This small molecule binds to this protein.
Small molecule (SMILES): O=C([O-])C(=O)[O-]

Sequence of chain 1.H:
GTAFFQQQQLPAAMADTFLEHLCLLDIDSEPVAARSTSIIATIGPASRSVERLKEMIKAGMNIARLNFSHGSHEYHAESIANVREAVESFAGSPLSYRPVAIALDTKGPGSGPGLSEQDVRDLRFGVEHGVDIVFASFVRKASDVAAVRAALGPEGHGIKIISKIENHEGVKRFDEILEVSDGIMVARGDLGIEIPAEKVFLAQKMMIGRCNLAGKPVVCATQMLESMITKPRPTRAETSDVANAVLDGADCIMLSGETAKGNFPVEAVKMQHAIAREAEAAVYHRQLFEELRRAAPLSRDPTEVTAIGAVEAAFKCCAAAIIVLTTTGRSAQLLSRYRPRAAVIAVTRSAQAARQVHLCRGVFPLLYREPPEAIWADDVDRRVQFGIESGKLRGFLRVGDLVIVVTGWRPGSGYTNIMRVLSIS

Binding-site contacts:
Ligand atom O4 contacts residue ALA209 of chain 1.H at 3.9 Å.
Ligand atom O1 contacts residue LYS186 of chain 1.H at 3.6 Å (salt-bridge).
Ligand atom O1 contacts residue MET207 of chain 1.H at 4.1 Å.
Ligand atom C2 contacts residue ALA209 of chain 1.H at 3.5 Å (hydrophobic).
Ligand atom O3 contacts residue ALA209 of chain 1.H at 4.2 Å.
Ligand atom O1 contacts residue MG1 of chain 1.QA at 4.2 Å.
Ligand atom O2 contacts residue GLY211 of chain 1.H at 2.9 Å (h-bond).
Ligand atom O4 contacts residue GLY211 of chain 1.H at 3.8 Å.
Ligand atom O4 contacts residue ASP212 of chain 1.H at 2.8 Å (salt-bridge).
Ligand atom O1 contacts residue MET276 of chain 1.H at 4.2 Å.
Ligand atom O4 contacts residue GLU188 of chain 1.H at 3.0 Å (salt-bridge).
Ligand atom C1 contacts residue GLU188 of chain 1.H at 3.7 Å.
Ligand atom O1 contacts residue ARG87 of chain 1.H at 4.2 Å.
Ligand atom O3 contacts residue MG1 of chain 1.QA at 2.1 Å.
Ligand atom C2 contacts residue MG1 of chain 1.QA at 2.9 Å.
Ligand atom C1 contacts residue MG1 of chain 1.QA at 2.9 Å.
Ligand atom O3 contacts residue ASP212 of chain 1.H at 4.0 Å.
Ligand atom O2 contacts residue ARG210 of chain 1.H at 3.6 Å (salt-bridge).
Ligand atom C2 contacts residue ASP212 of chain 1.H at 3.8 Å.
Ligand atom O1 contacts residue ALA209 of chain 1.H at 4.0 Å.
Ligand atom O3 contacts residue GLU188 of chain 1.H at 3.1 Å (salt-bridge).
Ligand atom O1 contacts residue THR244 of chain 1.H at 3.6 Å.
Ligand atom O2 contacts residue THR244 of chain 1.H at 2.6 Å (h-bond).
Ligand atom O2 contacts residue ASP212 of chain 1.H at 3.9 Å.
Ligand atom C1 contacts residue LYS186 of chain 1.H at 3.5 Å.
Ligand atom O4 contacts residue MG1 of chain 1.QA at 2.2 Å.
Ligand atom O2 contacts residue MG1 of chain 1.QA at 4.2 Å.
Ligand atom O2 contacts residue ALA209 of chain 1.H at 3.4 Å.
Ligand atom C1 contacts residue ALA209 of chain 1.H at 3.7 Å (hydrophobic).
Ligand atom C2 contacts residue GLU188 of chain 1.H at 3.5 Å.
Ligand atom C2 contacts residue GLY211 of chain 1.H at 3.8 Å.
Ligand atom O3 contacts residue LYS186 of chain 1.H at 2.7 Å (salt-bridge).
Ligand atom C2 contacts residue THR244 of chain 1.H at 3.6 Å.
Ligand atom C1 contacts residue THR244 of chain 1.H at 4.1 Å.